This protein binds this small molecule.
Small molecule (SMILES): CC(=O)N[C@@H]1[C@@H](O)[C@H](O)[C@@H](CO)O[C@H]1O

Binding-site contacts:
Ligand atom C1 contacts residue TYR88 of chain 1.A at 4.1 Å (hydrophobic).
Ligand atom N2 contacts residue ASN57 of chain 1.A at 3.0 Å (h-bond).
Ligand atom O5 contacts residue TYR88 of chain 1.A at 3.2 Å (h-bond).
Ligand atom C6 contacts residue TYR88 of chain 1.A at 4.1 Å (hydrophobic).
Ligand atom C4 contacts residue ASN57 of chain 1.A at 4.2 Å.
Ligand atom C3 contacts residue ASN57 of chain 1.A at 3.8 Å.
Ligand atom C5 contacts residue TYR88 of chain 1.A at 4.2 Å (hydrophobic).
Ligand atom C2 contacts residue ASN57 of chain 1.A at 2.5 Å.
Ligand atom O5 contacts residue ASN57 of chain 1.A at 2.4 Å (h-bond).
Ligand atom C5 contacts residue ASN57 of chain 1.A at 3.6 Å.
Ligand atom O7 contacts residue ASN57 of chain 1.A at 3.3 Å (h-bond).
Ligand atom C1 contacts residue ASN57 of chain 1.A at 1.4 Å.
Ligand atom C7 contacts residue ASN57 of chain 1.A at 3.3 Å.
Ligand atom O6 contacts residue TYR88 of chain 1.A at 3.2 Å (h-bond).
Ligand atom C8 contacts residue ASN57 of chain 1.A at 4.5 Å.
Ligand atom C8 contacts residue GLU56 of chain 1.A at 3.8 Å.

Sequence of chain 1.A:
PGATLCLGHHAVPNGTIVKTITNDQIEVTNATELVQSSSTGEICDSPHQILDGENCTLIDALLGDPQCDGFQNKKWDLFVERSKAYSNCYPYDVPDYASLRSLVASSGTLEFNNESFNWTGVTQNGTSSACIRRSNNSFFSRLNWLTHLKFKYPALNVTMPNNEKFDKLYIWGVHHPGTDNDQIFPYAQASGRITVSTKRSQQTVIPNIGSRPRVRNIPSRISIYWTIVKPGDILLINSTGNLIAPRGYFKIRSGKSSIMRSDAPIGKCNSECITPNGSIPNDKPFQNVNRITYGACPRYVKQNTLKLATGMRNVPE